Sequence of chain 2.D:
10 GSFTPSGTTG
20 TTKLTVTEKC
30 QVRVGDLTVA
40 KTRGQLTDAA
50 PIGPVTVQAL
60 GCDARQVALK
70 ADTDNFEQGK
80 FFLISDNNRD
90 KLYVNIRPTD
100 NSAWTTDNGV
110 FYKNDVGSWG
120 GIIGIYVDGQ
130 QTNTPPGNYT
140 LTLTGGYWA

The small molecule below binds the protein below.
Small molecule (SMILES): O=C(O)CCC(=O)OC[C@@H](NC(=O)C(Cl)Cl)[C@H](O)c1ccc([N+](=O)[O-])cc1

Binding-site contacts:
Ligand atom C15 contacts residue ILE51 of chain 2.D at 3.3 Å (hydrophobic).
Ligand atom C8 contacts residue PRO53 of chain 2.D at 3.8 Å (hydrophobic).
Ligand atom CL2 contacts residue PRO53 of chain 2.D at 3.7 Å.
Ligand atom C1 contacts residue PRO50 of chain 2.D at 4.1 Å (hydrophobic).
Ligand atom O15 contacts residue ILE51 of chain 2.D at 4.0 Å.
Ligand atom C13 contacts residue GLY52 of chain 2.D at 4.0 Å.
Ligand atom C14 contacts residue ILE51 of chain 2.D at 3.0 Å (hydrophobic).
Ligand atom CL2 contacts residue THR98 of chain 2.D at 4.1 Å.
Ligand atom C15 contacts residue PRO53 of chain 2.D at 4.2 Å (hydrophobic).
Ligand atom CL2 contacts residue GLY123 of chain 2.D at 3.6 Å.
Ligand atom C13 contacts residue PRO50 of chain 2.D at 3.3 Å (hydrophobic).
Ligand atom N2 contacts residue PRO50 of chain 2.D at 4.1 Å.
Ligand atom CL1 contacts residue GLY123 of chain 2.D at 3.8 Å.
Ligand atom O9B contacts residue PRO53 of chain 2.D at 4.1 Å.
Ligand atom O4 contacts residue PRO50 of chain 2.D at 3.3 Å.
Ligand atom CL1 contacts residue ILE124 of chain 2.D at 3.3 Å.
Ligand atom O16 contacts residue ILE51 of chain 2.D at 3.4 Å (h-bond).
Ligand atom O15 contacts residue GLY52 of chain 2.D at 3.6 Å.
Ligand atom C12 contacts residue PRO50 of chain 2.D at 4.0 Å (hydrophobic).
Ligand atom CL2 contacts residue ILE121 of chain 2.D at 4.0 Å.
Ligand atom O2 contacts residue PRO53 of chain 2.D at 3.5 Å.
Ligand atom CL1 contacts residue GLY52 of chain 2.D at 3.2 Å.
Ligand atom C4 contacts residue PRO50 of chain 2.D at 3.8 Å (hydrophobic).
Ligand atom O2 contacts residue PRO50 of chain 2.D at 3.9 Å.
Ligand atom O9A contacts residue ILE121 of chain 2.D at 3.7 Å.
Ligand atom C2 contacts residue PRO50 of chain 2.D at 3.8 Å (hydrophobic).
Ligand atom C14 contacts residue PRO50 of chain 2.D at 3.8 Å (hydrophobic).
Ligand atom CL1 contacts residue TYR125 of chain 2.D at 3.6 Å.
Ligand atom CL2 contacts residue TYR125 of chain 2.D at 3.9 Å.
Ligand atom C13 contacts residue ILE51 of chain 2.D at 3.8 Å (hydrophobic).
Ligand atom CL1 contacts residue PRO50 of chain 2.D at 3.6 Å.
Ligand atom C1 contacts residue TYR125 of chain 2.D at 3.6 Å (hydrophobic).
Ligand atom C14 contacts residue GLY52 of chain 2.D at 4.0 Å.
Ligand atom CL1 contacts residue PRO53 of chain 2.D at 4.2 Å.
Ligand atom C15 contacts residue GLY52 of chain 2.D at 3.7 Å.
Ligand atom O16 contacts residue VAL38 of chain 2.D at 4.0 Å.
Ligand atom CL1 contacts residue ILE51 of chain 2.D at 4.1 Å.
Ligand atom O2 contacts residue GLY52 of chain 2.D at 3.6 Å.
Ligand atom O16 contacts residue GLY52 of chain 2.D at 4.2 Å.
Ligand atom O15 contacts residue PRO53 of chain 2.D at 3.3 Å.